This small molecule binds to this protein.
Small molecule (SMILES): O=C1NC(=O)[C@@H](c2ccccc2)S1

Sequence of chain 1.A:
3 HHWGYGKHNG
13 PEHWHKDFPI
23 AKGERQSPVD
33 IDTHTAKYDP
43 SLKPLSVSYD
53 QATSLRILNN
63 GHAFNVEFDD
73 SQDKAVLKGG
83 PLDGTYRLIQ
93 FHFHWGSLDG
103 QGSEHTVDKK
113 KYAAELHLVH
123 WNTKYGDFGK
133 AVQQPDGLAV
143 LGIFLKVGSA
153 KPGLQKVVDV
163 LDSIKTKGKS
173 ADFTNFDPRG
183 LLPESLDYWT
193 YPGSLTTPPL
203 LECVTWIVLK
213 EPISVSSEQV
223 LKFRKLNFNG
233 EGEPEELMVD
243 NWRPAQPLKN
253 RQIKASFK

Binding-site contacts:
Ligand atom S13 contacts residue THR198 of chain 1.A at 3.7 Å.
Ligand atom O9 contacts residue HIS94 of chain 1.A at 3.6 Å (h-bond).
Ligand atom O12 contacts residue HIS119 of chain 1.A at 3.1 Å (h-bond).
Ligand atom C4 contacts residue LEU197 of chain 1.A at 4.0 Å (hydrophobic).
Ligand atom C1 contacts residue PHE130 of chain 1.A at 4.0 Å (hydrophobic).
Ligand atom N10 contacts residue HIS119 of chain 1.A at 3.4 Å (h-bond).
Ligand atom O9 contacts residue THR198 of chain 1.A at 3.8 Å.
Ligand atom C8 contacts residue THR198 of chain 1.A at 3.4 Å.
Ligand atom C7 contacts residue LEU197 of chain 1.A at 3.9 Å (hydrophobic).
Ligand atom N10 contacts residue HIS96 of chain 1.A at 3.6 Å.
Ligand atom O9 contacts residue ZN1 of chain 1.B at 3.2 Å.
Ligand atom N10 contacts residue ZN1 of chain 1.B at 2.0 Å.
Ligand atom C11 contacts residue HIS94 of chain 1.A at 4.0 Å.
Ligand atom C4 contacts residue THR199 of chain 1.A at 3.8 Å.
Ligand atom O12 contacts residue ZN1 of chain 1.B at 3.2 Å.
Ligand atom C3 contacts residue THR199 of chain 1.A at 3.2 Å.
Ligand atom O9 contacts residue THR199 of chain 1.A at 3.3 Å (h-bond).
Ligand atom C8 contacts residue HIS96 of chain 1.A at 4.2 Å.
Ligand atom C8 contacts residue HIS94 of chain 1.A at 3.6 Å.
Ligand atom O9 contacts residue HIS96 of chain 1.A at 3.9 Å.
Ligand atom C2 contacts residue THR199 of chain 1.A at 4.1 Å.
Ligand atom C6 contacts residue PHE130 of chain 1.A at 4.2 Å (hydrophobic).
Ligand atom N10 contacts residue HIS94 of chain 1.A at 3.2 Å (h-bond).
Ligand atom C6 contacts residue GLN92 of chain 1.A at 3.6 Å.
Ligand atom C11 contacts residue THR198 of chain 1.A at 3.6 Å.
Ligand atom C11 contacts residue ZN1 of chain 1.B at 2.9 Å.
Ligand atom C7 contacts residue THR198 of chain 1.A at 3.7 Å.
Ligand atom C7 contacts residue THR199 of chain 1.A at 3.6 Å.
Ligand atom C11 contacts residue HIS119 of chain 1.A at 3.5 Å.
Ligand atom C5 contacts residue HIS94 of chain 1.A at 4.2 Å.
Ligand atom C8 contacts residue THR199 of chain 1.A at 3.9 Å.
Ligand atom C8 contacts residue ZN1 of chain 1.B at 2.9 Å.
Ligand atom C3 contacts residue LEU197 of chain 1.A at 4.1 Å (hydrophobic).
Ligand atom S13 contacts residue LEU197 of chain 1.A at 3.6 Å.
Ligand atom O12 contacts residue VAL142 of chain 1.A at 3.5 Å.
Ligand atom O12 contacts residue HIS94 of chain 1.A at 4.2 Å.
Ligand atom O12 contacts residue TRP208 of chain 1.A at 3.3 Å.
Ligand atom C5 contacts residue GLN92 of chain 1.A at 4.2 Å.
Ligand atom N10 contacts residue THR198 of chain 1.A at 3.1 Å (h-bond).
Ligand atom C11 contacts residue TRP208 of chain 1.A at 4.2 Å (hydrophobic).